Sequence of chain 1.E:
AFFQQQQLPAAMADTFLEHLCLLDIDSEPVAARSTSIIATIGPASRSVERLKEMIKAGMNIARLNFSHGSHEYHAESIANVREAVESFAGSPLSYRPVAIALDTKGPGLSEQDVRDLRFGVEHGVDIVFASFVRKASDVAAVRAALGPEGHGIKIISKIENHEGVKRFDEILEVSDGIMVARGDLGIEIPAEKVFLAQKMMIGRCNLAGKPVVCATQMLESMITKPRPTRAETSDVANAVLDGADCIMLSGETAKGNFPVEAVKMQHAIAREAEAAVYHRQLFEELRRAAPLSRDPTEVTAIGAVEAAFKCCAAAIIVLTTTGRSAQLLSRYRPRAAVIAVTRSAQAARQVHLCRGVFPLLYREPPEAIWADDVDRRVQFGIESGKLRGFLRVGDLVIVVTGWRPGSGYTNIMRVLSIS

Binding-site contacts:
Ligand atom C1 contacts residue ALA209 of chain 1.E at 3.8 Å (hydrophobic).
Ligand atom O4 contacts residue ASP212 of chain 1.E at 2.6 Å (salt-bridge).
Ligand atom O2 contacts residue MG1 of chain 1.CA at 4.0 Å.
Ligand atom C2 contacts residue GLY211 of chain 1.E at 3.9 Å.
Ligand atom O4 contacts residue ALA209 of chain 1.E at 4.1 Å.
Ligand atom O1 contacts residue MET207 of chain 1.E at 4.3 Å.
Ligand atom O1 contacts residue MET276 of chain 1.E at 4.2 Å.
Ligand atom C2 contacts residue THR244 of chain 1.E at 3.5 Å.
Ligand atom O2 contacts residue ARG210 of chain 1.E at 3.7 Å.
Ligand atom C2 contacts residue ALA209 of chain 1.E at 3.6 Å (hydrophobic).
Ligand atom C1 contacts residue MG1 of chain 1.CA at 3.1 Å.
Ligand atom O2 contacts residue THR244 of chain 1.E at 2.6 Å (h-bond).
Ligand atom C1 contacts residue GLU188 of chain 1.E at 3.7 Å.
Ligand atom C1 contacts residue THR244 of chain 1.E at 3.9 Å.
Ligand atom C2 contacts residue ASP212 of chain 1.E at 3.8 Å.
Ligand atom O1 contacts residue THR244 of chain 1.E at 3.3 Å (h-bond).
Ligand atom C2 contacts residue GLU188 of chain 1.E at 3.4 Å.
Ligand atom O2 contacts residue GLY211 of chain 1.E at 2.9 Å (h-bond).
Ligand atom O2 contacts residue GLU188 of chain 1.E at 4.3 Å.
Ligand atom O1 contacts residue MG1 of chain 1.CA at 4.4 Å.
Ligand atom O1 contacts residue ALA209 of chain 1.E at 4.0 Å.
Ligand atom O2 contacts residue ALA209 of chain 1.E at 3.4 Å.
Ligand atom O4 contacts residue GLU188 of chain 1.E at 2.7 Å (salt-bridge).
Ligand atom O4 contacts residue GLY211 of chain 1.E at 4.0 Å.
Ligand atom C1 contacts residue LYS186 of chain 1.E at 3.6 Å.
Ligand atom O1 contacts residue ALA243 of chain 1.E at 4.4 Å.
Ligand atom O3 contacts residue MG1 of chain 1.CA at 2.5 Å.
Ligand atom O4 contacts residue MG1 of chain 1.CA at 2.0 Å.
Ligand atom C2 contacts residue MG1 of chain 1.CA at 2.9 Å.
Ligand atom O1 contacts residue LYS186 of chain 1.E at 3.9 Å.
Ligand atom O3 contacts residue ASP212 of chain 1.E at 4.4 Å.
Ligand atom O3 contacts residue ARG87 of chain 1.E at 4.3 Å.
Ligand atom O3 contacts residue ALA209 of chain 1.E at 4.3 Å.
Ligand atom O3 contacts residue LYS186 of chain 1.E at 2.7 Å (salt-bridge).
Ligand atom O3 contacts residue GLU188 of chain 1.E at 3.4 Å (salt-bridge).
Ligand atom O2 contacts residue ASP212 of chain 1.E at 3.7 Å.
Ligand atom O1 contacts residue ARG87 of chain 1.E at 4.3 Å.

The small molecule below binds the protein below.
Small molecule (SMILES): O=C([O-])C(=O)[O-]